Binding-site contacts:
Ligand atom C3 contacts residue VAL31 of chain 4.D at 3.0 Å (hydrophobic).
Ligand atom C4 contacts residue VAL31 of chain 4.D at 3.8 Å (hydrophobic).
Ligand atom O4 contacts residue VAL31 of chain 4.D at 3.3 Å.
Ligand atom O4 contacts residue NAG1 of chain 4.X at 3.0 Å.
Ligand atom C2 contacts residue ASN69 of chain 4.D at 4.2 Å.
Ligand atom O6 contacts residue NAG1 of chain 4.X at 3.0 Å.
Ligand atom O1 contacts residue VAL31 of chain 4.D at 3.4 Å (h-bond).
Ligand atom O1 contacts residue SER70 of chain 4.D at 4.2 Å.
Ligand atom O3 contacts residue NAG1 of chain 4.X at 2.6 Å (h-bond).
Ligand atom C8 contacts residue ASN69 of chain 4.D at 3.4 Å.
Ligand atom C6 contacts residue NAG1 of chain 4.X at 4.3 Å.
Ligand atom C8 contacts residue SER70 of chain 4.D at 3.7 Å.
Ligand atom C1 contacts residue ASN69 of chain 4.D at 2.7 Å.
Ligand atom O5 contacts residue ASN69 of chain 4.D at 2.8 Å (h-bond).
Ligand atom N2 contacts residue ASN69 of chain 4.D at 4.3 Å.
Ligand atom C5 contacts residue ASN69 of chain 4.D at 3.7 Å.
Ligand atom O1 contacts residue ASN69 of chain 4.D at 2.1 Å (h-bond).
Ligand atom C8 contacts residue ARG57 of chain 4.D at 4.2 Å.
Ligand atom C5 contacts residue VAL31 of chain 4.D at 4.2 Å (hydrophobic).
Ligand atom C5 contacts residue NAG1 of chain 4.X at 4.4 Å.
Ligand atom O1 contacts residue MET33 of chain 4.D at 3.9 Å.
Ligand atom O5 contacts residue MET33 of chain 4.D at 4.2 Å.
Ligand atom C6 contacts residue ASN69 of chain 4.D at 4.4 Å.
Ligand atom C3 contacts residue NAG1 of chain 4.X at 3.7 Å.
Ligand atom O3 contacts residue VAL31 of chain 4.D at 3.6 Å.
Ligand atom C7 contacts residue ASN69 of chain 4.D at 3.8 Å.
Ligand atom C6 contacts residue LEU24 of chain 4.D at 4.5 Å (hydrophobic).
Ligand atom N2 contacts residue VAL31 of chain 4.D at 4.0 Å.
Ligand atom C2 contacts residue VAL31 of chain 4.D at 4.0 Å (hydrophobic).
Ligand atom C5 contacts residue MET33 of chain 4.D at 3.7 Å (hydrophobic).
Ligand atom O7 contacts residue ASN69 of chain 4.D at 3.8 Å.
Ligand atom C7 contacts residue SER70 of chain 4.D at 4.4 Å.
Ligand atom C4 contacts residue NAG1 of chain 4.X at 3.2 Å.
Ligand atom C6 contacts residue MET33 of chain 4.D at 3.5 Å (hydrophobic).
Ligand atom C1 contacts residue VAL31 of chain 4.D at 4.3 Å (hydrophobic).

Sequence of chain 4.D:
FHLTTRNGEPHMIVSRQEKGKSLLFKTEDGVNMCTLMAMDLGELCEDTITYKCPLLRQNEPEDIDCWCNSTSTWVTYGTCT

A protein and the small-molecule ligand that binds it are described below.
Small molecule (SMILES): CC(=O)N[C@@H]1[C@@H](O)[C@H](O)[C@@H](CO)O[C@H]1O